This protein binds this small molecule.
Small molecule (SMILES): COc1cc(CCc2ccccc2)c(C(=O)O)c(O)c1CC=C(C)C

Sequence of chain 1.A:
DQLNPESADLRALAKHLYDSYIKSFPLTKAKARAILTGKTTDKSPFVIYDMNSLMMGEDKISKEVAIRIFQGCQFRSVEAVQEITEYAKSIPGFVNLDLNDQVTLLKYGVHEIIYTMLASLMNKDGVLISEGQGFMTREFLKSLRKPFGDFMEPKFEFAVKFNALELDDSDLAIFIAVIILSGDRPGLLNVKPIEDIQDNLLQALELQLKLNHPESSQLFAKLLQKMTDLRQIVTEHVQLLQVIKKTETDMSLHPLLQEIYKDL

Binding-site contacts:
Ligand atom CAX contacts residue ILE151 of chain 1.A at 3.8 Å (hydrophobic).
Ligand atom CAO contacts residue MET158 of chain 1.A at 3.7 Å (hydrophobic).
Ligand atom CAC contacts residue CYS95 of chain 1.A at 3.4 Å (hydrophobic).
Ligand atom CAP contacts residue GLY94 of chain 1.A at 4.0 Å.
Ligand atom CAT contacts residue MET158 of chain 1.A at 3.9 Å (hydrophobic).
Ligand atom CAS contacts residue ILE151 of chain 1.A at 3.7 Å (hydrophobic).
Ligand atom CAG contacts residue LEU140 of chain 1.A at 3.8 Å (hydrophobic).
Ligand atom CAO contacts residue ILE151 of chain 1.A at 3.6 Å (hydrophobic).
Ligand atom OAQ contacts residue CYS95 of chain 1.A at 3.9 Å.
Ligand atom CAR contacts residue CYS95 of chain 1.A at 4.1 Å (hydrophobic).
Ligand atom OAD contacts residue SER152 of chain 1.A at 4.1 Å.
Ligand atom CAV contacts residue ILE151 of chain 1.A at 3.9 Å (hydrophobic).
Ligand atom CAB contacts residue ARG98 of chain 1.A at 3.6 Å.
Ligand atom CAB contacts residue LEU140 of chain 1.A at 3.7 Å (hydrophobic).
Ligand atom CAJ contacts residue LEU65 of chain 1.A at 4.0 Å (hydrophobic).
Ligand atom CAP contacts residue CYS95 of chain 1.A at 4.1 Å (hydrophobic).
Ligand atom OAE contacts residue ILE151 of chain 1.A at 3.7 Å.
Ligand atom CAU contacts residue ILE151 of chain 1.A at 3.6 Å (hydrophobic).
Ligand atom CAN contacts residue LEU140 of chain 1.A at 3.9 Å (hydrophobic).
Ligand atom CAW contacts residue CYS95 of chain 1.A at 3.9 Å (hydrophobic).
Ligand atom CAW contacts residue ILE151 of chain 1.A at 4.1 Å (hydrophobic).
Ligand atom OAE contacts residue SER152 of chain 1.A at 2.7 Å (h-bond).
Ligand atom CAP contacts residue ILE91 of chain 1.A at 3.9 Å (hydrophobic).
Ligand atom CAL contacts residue MET158 of chain 1.A at 3.6 Å (hydrophobic).
Ligand atom CAH contacts residue GLU69 of chain 1.A at 3.8 Å.
Ligand atom CAM contacts residue CYS95 of chain 1.A at 3.9 Å (hydrophobic).
Ligand atom CAS contacts residue SER152 of chain 1.A at 3.6 Å.
Ligand atom CAK contacts residue ARG90 of chain 1.A at 3.8 Å.
Ligand atom OAF contacts residue ARG98 of chain 1.A at 3.7 Å.
Ligand atom CAY contacts residue ILE151 of chain 1.A at 3.6 Å (hydrophobic).
Ligand atom CAI contacts residue ILE91 of chain 1.A at 3.9 Å (hydrophobic).
Ligand atom OAF contacts residue ILE151 of chain 1.A at 3.9 Å.
Ligand atom CAV contacts residue CYS95 of chain 1.A at 4.0 Å (hydrophobic).
Ligand atom CAC contacts residue SER99 of chain 1.A at 3.9 Å.
Ligand atom OAQ contacts residue MET174 of chain 1.A at 4.1 Å.
Ligand atom CAG contacts residue CYS95 of chain 1.A at 4.0 Å (hydrophobic).
Ligand atom CAI contacts residue ARG90 of chain 1.A at 3.6 Å.
Ligand atom CAK contacts residue ILE91 of chain 1.A at 3.6 Å (hydrophobic).
Ligand atom CAA contacts residue LEU163 of chain 1.A at 3.9 Å (hydrophobic).
Ligand atom CAR contacts residue LEU140 of chain 1.A at 3.8 Å (hydrophobic).